This small molecule binds to this protein.
Small molecule (SMILES): CC(=O)N[C@@H]1[C@@H](O)[C@H](O)[C@@H](CO)O[C@H]1O

Binding-site contacts:
Ligand atom C6 contacts residue SER894 of chain 1.A at 3.3 Å.
Ligand atom C3 contacts residue ASN883 of chain 1.A at 3.8 Å.
Ligand atom C5 contacts residue ASN883 of chain 1.A at 3.6 Å.
Ligand atom C5 contacts residue SER894 of chain 1.A at 3.7 Å.
Ligand atom C7 contacts residue HIS865 of chain 1.A at 4.0 Å.
Ligand atom N2 contacts residue ASN883 of chain 1.A at 3.0 Å (h-bond).
Ligand atom C8 contacts residue ASN883 of chain 1.A at 4.2 Å.
Ligand atom C6 contacts residue ARG881 of chain 1.A at 3.7 Å.
Ligand atom O7 contacts residue ARG881 of chain 1.A at 4.0 Å.
Ligand atom C1 contacts residue ASN883 of chain 1.A at 1.4 Å.
Ligand atom C4 contacts residue ARG881 of chain 1.A at 4.2 Å.
Ligand atom C7 contacts residue ASN883 of chain 1.A at 3.5 Å.
Ligand atom O5 contacts residue SER894 of chain 1.A at 3.0 Å (h-bond).
Ligand atom C5 contacts residue ARG881 of chain 1.A at 3.5 Å.
Ligand atom C1 contacts residue SER894 of chain 1.A at 4.1 Å.
Ligand atom O5 contacts residue ARG881 of chain 1.A at 4.3 Å.
Ligand atom O6 contacts residue ARG881 of chain 1.A at 2.9 Å (salt-bridge).
Ligand atom O6 contacts residue SER894 of chain 1.A at 4.3 Å.
Ligand atom O4 contacts residue ARG881 of chain 1.A at 3.7 Å.
Ligand atom C2 contacts residue ASN883 of chain 1.A at 2.4 Å.
Ligand atom C4 contacts residue ASN883 of chain 1.A at 4.1 Å.
Ligand atom O5 contacts residue ASN883 of chain 1.A at 2.3 Å (h-bond).
Ligand atom O7 contacts residue ASN883 of chain 1.A at 3.9 Å.
Ligand atom O7 contacts residue HIS865 of chain 1.A at 4.0 Å.
Ligand atom C8 contacts residue HIS865 of chain 1.A at 3.3 Å.

Sequence of chain 1.A:
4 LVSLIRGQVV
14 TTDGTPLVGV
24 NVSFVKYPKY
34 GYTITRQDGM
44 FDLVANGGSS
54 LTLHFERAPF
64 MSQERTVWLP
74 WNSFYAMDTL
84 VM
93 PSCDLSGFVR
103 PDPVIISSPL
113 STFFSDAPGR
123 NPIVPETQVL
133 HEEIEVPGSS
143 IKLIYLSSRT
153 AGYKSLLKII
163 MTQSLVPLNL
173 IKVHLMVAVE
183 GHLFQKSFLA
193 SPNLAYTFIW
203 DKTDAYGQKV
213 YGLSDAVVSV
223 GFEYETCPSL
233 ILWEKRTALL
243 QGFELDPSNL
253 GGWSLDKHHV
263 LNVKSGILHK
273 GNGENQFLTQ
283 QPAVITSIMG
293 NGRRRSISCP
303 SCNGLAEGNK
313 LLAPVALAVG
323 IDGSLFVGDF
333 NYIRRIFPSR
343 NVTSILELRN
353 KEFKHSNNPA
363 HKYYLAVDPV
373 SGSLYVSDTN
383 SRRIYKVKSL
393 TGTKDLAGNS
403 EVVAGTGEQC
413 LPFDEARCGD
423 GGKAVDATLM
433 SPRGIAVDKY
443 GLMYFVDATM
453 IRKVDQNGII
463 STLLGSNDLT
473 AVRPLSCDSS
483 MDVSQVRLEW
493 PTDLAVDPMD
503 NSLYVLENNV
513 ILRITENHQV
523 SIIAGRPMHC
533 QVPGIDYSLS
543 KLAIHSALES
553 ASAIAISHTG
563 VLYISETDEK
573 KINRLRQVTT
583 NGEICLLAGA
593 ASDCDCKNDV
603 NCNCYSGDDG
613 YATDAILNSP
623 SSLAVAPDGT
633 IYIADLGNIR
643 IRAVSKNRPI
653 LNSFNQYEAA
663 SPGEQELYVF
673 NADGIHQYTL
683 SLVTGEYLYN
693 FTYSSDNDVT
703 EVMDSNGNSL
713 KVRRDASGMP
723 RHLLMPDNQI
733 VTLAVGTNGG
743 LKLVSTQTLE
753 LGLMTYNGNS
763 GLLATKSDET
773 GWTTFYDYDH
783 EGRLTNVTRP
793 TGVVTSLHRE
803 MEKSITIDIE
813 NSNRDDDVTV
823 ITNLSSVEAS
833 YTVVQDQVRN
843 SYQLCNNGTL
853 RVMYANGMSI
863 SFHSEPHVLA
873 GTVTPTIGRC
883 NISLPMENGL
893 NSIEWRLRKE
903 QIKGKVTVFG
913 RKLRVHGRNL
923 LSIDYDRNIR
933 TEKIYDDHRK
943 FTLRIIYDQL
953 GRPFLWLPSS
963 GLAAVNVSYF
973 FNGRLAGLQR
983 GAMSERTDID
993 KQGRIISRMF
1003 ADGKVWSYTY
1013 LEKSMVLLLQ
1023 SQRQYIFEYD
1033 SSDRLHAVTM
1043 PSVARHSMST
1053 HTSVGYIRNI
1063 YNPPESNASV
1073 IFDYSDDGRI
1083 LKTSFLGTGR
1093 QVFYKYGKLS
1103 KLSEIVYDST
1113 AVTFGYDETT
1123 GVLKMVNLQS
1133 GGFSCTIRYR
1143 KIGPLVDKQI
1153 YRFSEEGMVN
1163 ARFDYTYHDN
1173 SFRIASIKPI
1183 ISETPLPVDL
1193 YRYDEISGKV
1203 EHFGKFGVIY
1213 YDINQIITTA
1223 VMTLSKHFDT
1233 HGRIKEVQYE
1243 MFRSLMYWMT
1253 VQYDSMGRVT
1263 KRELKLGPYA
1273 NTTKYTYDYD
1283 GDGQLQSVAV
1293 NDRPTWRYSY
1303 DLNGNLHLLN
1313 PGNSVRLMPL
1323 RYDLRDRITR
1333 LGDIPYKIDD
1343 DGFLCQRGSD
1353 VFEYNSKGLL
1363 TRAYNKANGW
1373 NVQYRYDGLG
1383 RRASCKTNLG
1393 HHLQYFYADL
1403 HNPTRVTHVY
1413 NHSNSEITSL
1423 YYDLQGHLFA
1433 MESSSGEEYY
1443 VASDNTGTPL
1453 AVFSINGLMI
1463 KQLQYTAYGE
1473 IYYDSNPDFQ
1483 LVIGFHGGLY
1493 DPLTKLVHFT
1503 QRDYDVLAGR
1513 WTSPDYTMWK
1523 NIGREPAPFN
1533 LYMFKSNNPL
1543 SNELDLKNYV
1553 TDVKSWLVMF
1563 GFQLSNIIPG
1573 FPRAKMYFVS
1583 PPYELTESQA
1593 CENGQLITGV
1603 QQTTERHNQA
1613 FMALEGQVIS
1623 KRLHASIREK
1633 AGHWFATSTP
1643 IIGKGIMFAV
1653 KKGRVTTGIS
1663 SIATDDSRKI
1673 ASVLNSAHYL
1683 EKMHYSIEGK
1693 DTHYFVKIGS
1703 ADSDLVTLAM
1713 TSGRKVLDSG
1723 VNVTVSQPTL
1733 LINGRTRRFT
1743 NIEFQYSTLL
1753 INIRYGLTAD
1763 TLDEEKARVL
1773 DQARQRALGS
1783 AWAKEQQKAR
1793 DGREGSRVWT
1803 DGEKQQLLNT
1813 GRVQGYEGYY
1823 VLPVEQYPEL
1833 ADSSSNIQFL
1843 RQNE